Sequence of chain 2.B:
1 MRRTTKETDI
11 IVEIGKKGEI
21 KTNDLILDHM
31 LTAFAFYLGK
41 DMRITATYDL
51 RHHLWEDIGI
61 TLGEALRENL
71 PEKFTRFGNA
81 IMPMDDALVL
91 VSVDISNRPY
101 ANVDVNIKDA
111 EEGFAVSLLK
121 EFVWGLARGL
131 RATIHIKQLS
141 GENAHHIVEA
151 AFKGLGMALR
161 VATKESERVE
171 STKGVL

Binding-site contacts:
Ligand atom O12 contacts residue ARG76 of chain 2.A at 3.0 Å (salt-bridge).
Ligand atom N4 contacts residue GLU56 of chain 2.B at 3.2 Å (salt-bridge).
Ligand atom O11 contacts residue SER171 of chain 2.A at 2.6 Å (h-bond).
Ligand atom O10 contacts residue LYS173 of chain 2.A at 2.7 Å (salt-bridge).
Ligand atom C5 contacts residue MN1 of chain 2.H at 3.3 Å.
Ligand atom P9 contacts residue LYS153 of chain 2.C at 3.8 Å.
Ligand atom P9 contacts residue ARG76 of chain 2.A at 3.7 Å.
Ligand atom O10 contacts residue ARG98 of chain 2.A at 2.8 Å (salt-bridge).
Ligand atom O13 contacts residue MN1 of chain 2.H at 2.3 Å.
Ligand atom C3 contacts residue MET84 of chain 2.C at 3.7 Å (hydrophobic).
Ligand atom O13 contacts residue GLU149 of chain 2.C at 3.2 Å (salt-bridge).
Ligand atom C5 contacts residue HIS145 of chain 2.C at 3.3 Å.
Ligand atom N4 contacts residue HIS52 of chain 2.B at 3.1 Å (h-bond).
Ligand atom C6 contacts residue MN1 of chain 2.H at 3.5 Å.
Ligand atom C7 contacts residue GLU149 of chain 2.C at 3.6 Å.
Ligand atom N4 contacts residue MN1 of chain 2.G at 2.3 Å.
Ligand atom C8 contacts residue GLU149 of chain 2.C at 3.4 Å.
Ligand atom O13 contacts residue HIS53 of chain 2.B at 3.3 Å (h-bond).
Ligand atom C6 contacts residue GLU149 of chain 2.C at 3.5 Å.
Ligand atom O13 contacts residue GLU7 of chain 2.B at 2.7 Å (salt-bridge).
Ligand atom C5 contacts residue HIS53 of chain 2.B at 3.7 Å.
Ligand atom N1 contacts residue MN1 of chain 2.H at 2.2 Å.
Ligand atom N2 contacts residue GLU149 of chain 2.C at 3.6 Å.
Ligand atom C7 contacts residue GLU7 of chain 2.B at 3.5 Å.
Ligand atom C5 contacts residue HIS52 of chain 2.B at 3.2 Å.
Ligand atom N1 contacts residue HIS145 of chain 2.C at 3.0 Å (h-bond).
Ligand atom O12 contacts residue ARG98 of chain 2.A at 3.1 Å (salt-bridge).
Ligand atom N2 contacts residue MET84 of chain 2.C at 3.5 Å (h-bond).
Ligand atom N1 contacts residue HIS53 of chain 2.B at 3.3 Å (h-bond).
Ligand atom P9 contacts residue SER171 of chain 2.A at 3.7 Å.
Ligand atom C6 contacts residue MET84 of chain 2.C at 3.6 Å (hydrophobic).
Ligand atom N2 contacts residue MN1 of chain 2.H at 3.2 Å.
Ligand atom C5 contacts residue MN1 of chain 2.G at 3.3 Å.
Ligand atom O12 contacts residue LYS153 of chain 2.C at 2.8 Å (salt-bridge).
Ligand atom C3 contacts residue MN1 of chain 2.G at 3.3 Å.
Ligand atom C7 contacts residue MN1 of chain 2.H at 3.4 Å.
Ligand atom N4 contacts residue HIS146 of chain 2.C at 3.3 Å (h-bond).
Ligand atom O11 contacts residue ARG76 of chain 2.A at 2.8 Å (salt-bridge).
Ligand atom N1 contacts residue GLU149 of chain 2.C at 3.1 Å (salt-bridge).
Ligand atom O13 contacts residue HIS29 of chain 2.C at 3.2 Å (h-bond).

Sequence of chain 2.A:
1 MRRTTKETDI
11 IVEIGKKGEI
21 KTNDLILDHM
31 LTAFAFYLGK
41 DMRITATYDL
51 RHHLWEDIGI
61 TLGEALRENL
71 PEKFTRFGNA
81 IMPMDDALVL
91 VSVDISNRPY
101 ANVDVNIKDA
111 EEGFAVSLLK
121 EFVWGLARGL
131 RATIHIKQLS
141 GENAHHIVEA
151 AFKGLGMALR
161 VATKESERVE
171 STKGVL

Sequence of chain 2.C:
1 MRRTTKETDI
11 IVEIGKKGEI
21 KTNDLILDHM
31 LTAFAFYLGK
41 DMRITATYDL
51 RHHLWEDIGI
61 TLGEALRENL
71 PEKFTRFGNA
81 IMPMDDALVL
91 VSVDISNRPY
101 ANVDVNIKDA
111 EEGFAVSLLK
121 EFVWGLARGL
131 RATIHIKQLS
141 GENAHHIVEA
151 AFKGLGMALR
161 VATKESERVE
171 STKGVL

This protein binds this small molecule.
Small molecule (SMILES): O=P(O)(O)C[C@@H](O)Cn1cncn1